Sequence of chain 1.I:
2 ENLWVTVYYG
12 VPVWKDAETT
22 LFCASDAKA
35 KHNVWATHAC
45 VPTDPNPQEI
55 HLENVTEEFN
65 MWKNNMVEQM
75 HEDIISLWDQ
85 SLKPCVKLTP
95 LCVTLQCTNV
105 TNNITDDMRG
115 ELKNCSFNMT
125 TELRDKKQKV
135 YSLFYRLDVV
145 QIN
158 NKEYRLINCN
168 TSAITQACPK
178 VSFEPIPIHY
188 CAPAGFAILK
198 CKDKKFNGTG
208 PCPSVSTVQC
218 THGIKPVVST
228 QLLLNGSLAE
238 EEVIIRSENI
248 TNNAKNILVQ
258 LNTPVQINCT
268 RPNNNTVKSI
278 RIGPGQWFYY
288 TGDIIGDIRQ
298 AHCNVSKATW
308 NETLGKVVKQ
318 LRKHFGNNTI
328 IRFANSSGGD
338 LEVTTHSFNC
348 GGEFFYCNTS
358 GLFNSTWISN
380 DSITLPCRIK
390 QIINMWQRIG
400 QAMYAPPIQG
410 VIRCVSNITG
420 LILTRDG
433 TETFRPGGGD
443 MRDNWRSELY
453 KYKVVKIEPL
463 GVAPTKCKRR

The protein below binds the small molecule below.
Small molecule (SMILES): CC(=O)N[C@H]1[C@H](O[C@H]2[C@H](O)[C@@H](NC(C)=O)CO[C@@H]2CO)O[C@H](CO)[C@@H](O)[C@@H]1O

Binding-site contacts:
Ligand atom C3 contacts residue ASN103 of chain 1.I at 3.8 Å.
Ligand atom C8 contacts residue THR102 of chain 1.I at 3.6 Å.
Ligand atom C8 contacts residue ARG113 of chain 1.I at 3.5 Å.
Ligand atom C8 contacts residue LYS117 of chain 1.I at 4.1 Å.
Ligand atom N2 contacts residue TYR161 of chain 1.I at 4.4 Å.
Ligand atom N2 contacts residue ASN103 of chain 1.I at 3.0 Å (h-bond).
Ligand atom C6 contacts residue ARG113 of chain 1.I at 3.8 Å.
Ligand atom O7 contacts residue ASN103 of chain 1.I at 3.6 Å.
Ligand atom O5 contacts residue GLY114 of chain 1.I at 4.4 Å.
Ligand atom O5 contacts residue ARG113 of chain 1.I at 3.1 Å (salt-bridge).
Ligand atom C2 contacts residue ASN103 of chain 1.I at 2.5 Å.
Ligand atom C1 contacts residue ASN103 of chain 1.I at 1.4 Å.
Ligand atom C5 contacts residue ASN103 of chain 1.I at 3.6 Å.
Ligand atom C7 contacts residue ARG113 of chain 1.I at 4.4 Å.
Ligand atom C1 contacts residue GLY114 of chain 1.I at 4.3 Å.
Ligand atom O6 contacts residue ARG113 of chain 1.I at 3.1 Å.
Ligand atom C8 contacts residue CYS101 of chain 1.I at 3.4 Å (hydrophobic).
Ligand atom C1 contacts residue ARG113 of chain 1.I at 4.0 Å.
Ligand atom C2 contacts residue ARG113 of chain 1.I at 4.4 Å.
Ligand atom C8 contacts residue LYS159 of chain 1.I at 4.2 Å.
Ligand atom C8 contacts residue ASN103 of chain 1.I at 3.8 Å.
Ligand atom C7 contacts residue ASN103 of chain 1.I at 3.5 Å.
Ligand atom C5 contacts residue ARG113 of chain 1.I at 4.1 Å.
Ligand atom C4 contacts residue ASN103 of chain 1.I at 4.2 Å.
Ligand atom O5 contacts residue ASN103 of chain 1.I at 2.3 Å (h-bond).